Sequence of chain 1.B:
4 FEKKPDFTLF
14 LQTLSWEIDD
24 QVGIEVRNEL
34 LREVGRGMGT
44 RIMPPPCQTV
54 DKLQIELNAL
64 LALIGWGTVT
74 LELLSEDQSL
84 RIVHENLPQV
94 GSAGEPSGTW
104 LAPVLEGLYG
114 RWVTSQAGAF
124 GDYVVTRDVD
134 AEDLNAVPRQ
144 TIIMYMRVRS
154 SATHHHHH

Sequence of chain 1.D:
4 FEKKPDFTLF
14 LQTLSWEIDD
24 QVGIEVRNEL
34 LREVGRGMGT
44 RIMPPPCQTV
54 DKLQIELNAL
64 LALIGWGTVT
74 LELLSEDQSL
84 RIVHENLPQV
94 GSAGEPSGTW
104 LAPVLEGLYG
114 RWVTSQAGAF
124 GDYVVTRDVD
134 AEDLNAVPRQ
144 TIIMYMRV

Binding-site contacts:
Ligand atom O3 contacts residue ASP9 of chain 1.D at 2.9 Å (salt-bridge).
Ligand atom C4 contacts residue ASP9 of chain 1.A at 3.1 Å.
Ligand atom C3 contacts residue ASP9 of chain 1.A at 3.4 Å.
Ligand atom C3 contacts residue LEU66 of chain 1.C at 3.2 Å (hydrophobic).
Ligand atom O2 contacts residue THR11 of chain 1.D at 3.2 Å.
Ligand atom O2 contacts residue LEU66 of chain 1.B at 3.2 Å.
Ligand atom C2 contacts residue THR11 of chain 1.A at 3.5 Å.
Ligand atom C1 contacts residue GLN92 of chain 1.D at 3.2 Å.
Ligand atom C4 contacts residue THR11 of chain 1.A at 3.3 Å.
Ligand atom O3 contacts residue THR11 of chain 1.A at 3.5 Å.
Ligand atom O4 contacts residue ASP9 of chain 1.A at 3.2 Å (salt-bridge).
Ligand atom C6 contacts residue ASP9 of chain 1.A at 3.5 Å.
Ligand atom C3 contacts residue GLN15 of chain 1.A at 3.5 Å.
Ligand atom C3 contacts residue ALA62 of chain 1.C at 3.3 Å (hydrophobic).
Ligand atom O3 contacts residue LYS6 of chain 1.A at 2.9 Å (salt-bridge).
Ligand atom C1 contacts residue THR11 of chain 1.D at 3.6 Å.
Ligand atom O3 contacts residue LEU66 of chain 1.C at 3.2 Å.
Ligand atom O5 contacts residue THR11 of chain 1.A at 3.0 Å (h-bond).
Ligand atom O2 contacts residue ASP9 of chain 1.D at 2.7 Å (salt-bridge).
Ligand atom C5 contacts residue LEU66 of chain 1.C at 3.6 Å (hydrophobic).
Ligand atom O3 contacts residue ALA65 of chain 1.B at 3.5 Å.
Ligand atom C2 contacts residue ASP9 of chain 1.D at 3.2 Å.
Ligand atom C2 contacts residue GLN15 of chain 1.A at 3.4 Å.
Ligand atom O6 contacts residue LYS6 of chain 1.D at 3.0 Å (salt-bridge).
Ligand atom O2 contacts residue LEU66 of chain 1.C at 2.8 Å (h-bond).
Ligand atom O6 contacts residue THR11 of chain 1.A at 2.6 Å (h-bond).
Ligand atom O2 contacts residue GLN92 of chain 1.D at 3.0 Å (h-bond).
Ligand atom C2 contacts residue LEU66 of chain 1.B at 3.2 Å (hydrophobic).
Ligand atom O3 contacts residue ASP9 of chain 1.A at 2.6 Å (salt-bridge).
Ligand atom O3 contacts residue ALA62 of chain 1.C at 2.7 Å.
Ligand atom O4 contacts residue THR11 of chain 1.D at 3.6 Å.
Ligand atom O3 contacts residue LEU66 of chain 1.B at 3.0 Å (h-bond).
Ligand atom O2 contacts residue GLN15 of chain 1.A at 3.5 Å (h-bond).
Ligand atom O4 contacts residue LEU66 of chain 1.C at 3.5 Å.
Ligand atom O1 contacts residue GLN92 of chain 1.D at 3.5 Å (h-bond).
Ligand atom C3 contacts residue ASP9 of chain 1.D at 2.6 Å.
Ligand atom O3 contacts residue GLN15 of chain 1.A at 2.5 Å (h-bond).
Ligand atom O3 contacts residue ALA62 of chain 1.B at 2.8 Å.
Ligand atom C6 contacts residue THR11 of chain 1.A at 3.3 Å.
Ligand atom O2 contacts residue ALA62 of chain 1.C at 3.2 Å (h-bond).

The small molecule below binds the protein below.
Small molecule (SMILES): OC[C@H]1O[C@@H](O[C@H]2[C@H](O)[C@@H](O)[C@H](O[C@H]3[C@H](O)[C@@H](O)[C@H](O[C@H]4[C@H](O)[C@@H](O)[C@H](O[C@H]5[C@H](O)[C@@H](O)[C@H](O)O[C@@H]5CO)O[C@@H]4CO)O[C@@H]3CO)O[C@@H]2CO)[C@H](O)[C@@H](O)[C@@H]1O

Sequence of chain 1.C:
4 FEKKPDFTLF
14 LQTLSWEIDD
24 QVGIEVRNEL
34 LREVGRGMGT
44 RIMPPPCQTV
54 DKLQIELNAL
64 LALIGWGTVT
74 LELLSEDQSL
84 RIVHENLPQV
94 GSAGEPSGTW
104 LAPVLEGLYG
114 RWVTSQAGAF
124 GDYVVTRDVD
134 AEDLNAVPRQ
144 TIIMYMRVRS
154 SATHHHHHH

Sequence of chain 1.A:
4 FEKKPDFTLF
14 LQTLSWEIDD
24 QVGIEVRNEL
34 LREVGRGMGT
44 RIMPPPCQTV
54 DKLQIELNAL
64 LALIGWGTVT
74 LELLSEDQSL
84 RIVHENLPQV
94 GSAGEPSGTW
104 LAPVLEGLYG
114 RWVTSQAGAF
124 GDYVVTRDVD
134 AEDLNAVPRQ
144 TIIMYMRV